Sequence of chain 6.A:
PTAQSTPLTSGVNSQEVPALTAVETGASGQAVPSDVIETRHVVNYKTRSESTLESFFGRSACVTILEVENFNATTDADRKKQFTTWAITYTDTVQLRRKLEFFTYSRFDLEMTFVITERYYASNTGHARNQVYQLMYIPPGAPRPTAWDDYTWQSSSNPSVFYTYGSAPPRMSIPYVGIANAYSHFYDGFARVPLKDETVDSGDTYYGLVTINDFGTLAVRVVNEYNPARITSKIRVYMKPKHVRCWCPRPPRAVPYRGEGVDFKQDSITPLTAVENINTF

Binding-site contacts:
Ligand atom O4 contacts residue PRO252 of chain 10.A at 4.0 Å.
Ligand atom O4 contacts residue TYR250 of chain 10.A at 3.0 Å.
Ligand atom C3 contacts residue PRO252 of chain 10.A at 4.3 Å (hydrophobic).
Ligand atom C11 contacts residue TYR145 of chain 6.A at 3.8 Å (hydrophobic).
Ligand atom N5 contacts residue TYR250 of chain 10.A at 3.9 Å.
Ligand atom O1B contacts residue ALA146 of chain 6.A at 4.3 Å.
Ligand atom O1B contacts residue SER147 of chain 6.A at 2.6 Å (h-bond).
Ligand atom C6 contacts residue TYR145 of chain 6.A at 3.4 Å (hydrophobic).
Ligand atom C1 contacts residue PRO252 of chain 10.A at 4.1 Å (hydrophobic).
Ligand atom O1B contacts residue PRO252 of chain 10.A at 3.4 Å.
Ligand atom C6 contacts residue ALA146 of chain 6.A at 4.3 Å (hydrophobic).
Ligand atom C4 contacts residue PRO252 of chain 10.A at 4.3 Å (hydrophobic).
Ligand atom C11 contacts residue ARG143 of chain 6.A at 3.9 Å.
Ligand atom O1A contacts residue ASN148 of chain 6.A at 4.5 Å.
Ligand atom C10 contacts residue TYR250 of chain 10.A at 2.9 Å (hydrophobic).
Ligand atom C10 contacts residue TYR145 of chain 6.A at 3.6 Å (hydrophobic).
Ligand atom C9 contacts residue TYR145 of chain 6.A at 4.2 Å (hydrophobic).
Ligand atom C5 contacts residue TYR145 of chain 6.A at 3.4 Å (hydrophobic).
Ligand atom C4 contacts residue TYR250 of chain 10.A at 4.3 Å (hydrophobic).
Ligand atom C11 contacts residue TYR250 of chain 10.A at 3.1 Å (hydrophobic).
Ligand atom O10 contacts residue TYR250 of chain 10.A at 2.3 Å (h-bond).
Ligand atom C7 contacts residue TYR145 of chain 6.A at 3.9 Å (hydrophobic).
Ligand atom N5 contacts residue TYR145 of chain 6.A at 2.6 Å (h-bond).
Ligand atom O1A contacts residue SER147 of chain 6.A at 3.1 Å (h-bond).
Ligand atom O1A contacts residue ALA146 of chain 6.A at 3.2 Å.
Ligand atom C8 contacts residue ALA146 of chain 6.A at 4.4 Å (hydrophobic).
Ligand atom C1 contacts residue SER147 of chain 6.A at 3.6 Å.
Ligand atom O10 contacts residue ASN96 of chain 10.A at 4.3 Å.
Ligand atom O8 contacts residue ALA146 of chain 6.A at 3.4 Å.
Ligand atom C4 contacts residue TYR145 of chain 6.A at 3.6 Å (hydrophobic).
Ligand atom O4 contacts residue ASN251 of chain 10.A at 4.3 Å.
Ligand atom C1 contacts residue ALA146 of chain 6.A at 4.0 Å (hydrophobic).
Ligand atom O9 contacts residue TYR145 of chain 6.A at 4.3 Å.
Ligand atom O4 contacts residue TYR145 of chain 6.A at 4.1 Å.

Sequence of chain 10.A:
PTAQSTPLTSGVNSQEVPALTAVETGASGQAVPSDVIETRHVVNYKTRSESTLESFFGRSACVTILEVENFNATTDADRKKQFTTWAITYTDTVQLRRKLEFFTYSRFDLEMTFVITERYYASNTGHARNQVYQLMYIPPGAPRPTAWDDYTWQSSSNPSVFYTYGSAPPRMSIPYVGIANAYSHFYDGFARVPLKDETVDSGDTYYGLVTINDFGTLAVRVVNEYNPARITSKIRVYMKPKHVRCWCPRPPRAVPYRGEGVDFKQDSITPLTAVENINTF

A protein and the small-molecule ligand that binds it are described below.
Small molecule (SMILES): CCCCO[C@]1(C(=O)O)C[C@H](O)[C@@H](NC(C)=O)[C@H]([C@H](O)[C@H](O)CO)O1